The small molecule below binds the protein below.
Small molecule (SMILES): Cc1c([C@@H](C)C(=O)O)ccc2c1[nH]c1ccc(Cl)cc12

Binding-site contacts:
Ligand atom O1 contacts residue LYS88 of chain 1.A at 3.5 Å.
Ligand atom C contacts residue LYS88 of chain 1.A at 3.1 Å.
Ligand atom C3 contacts residue LYS90 of chain 1.A at 3.9 Å.
Ligand atom C11 contacts residue LYS90 of chain 1.A at 4.2 Å.
Ligand atom O1 contacts residue SER81 of chain 1.A at 4.5 Å.
Ligand atom C9 contacts residue HIS80 of chain 1.A at 4.0 Å.
Ligand atom O contacts residue LYS88 of chain 1.A at 3.9 Å.
Ligand atom C contacts residue LYS90 of chain 1.A at 4.0 Å.
Ligand atom O contacts residue SER81 of chain 1.A at 2.9 Å (h-bond).
Ligand atom C5 contacts residue LYS90 of chain 1.A at 4.0 Å.
Ligand atom C9 contacts residue LYS90 of chain 1.A at 4.1 Å.
Ligand atom C4 contacts residue LYS90 of chain 1.A at 3.8 Å.
Ligand atom C8 contacts residue GLY79 of chain 1.A at 3.9 Å.
Ligand atom C1 contacts residue SER81 of chain 1.A at 4.0 Å.
Ligand atom C contacts residue HIS80 of chain 1.A at 4.3 Å.
Ligand atom C7 contacts residue LYS90 of chain 1.A at 4.4 Å.
Ligand atom C2 contacts residue LYS88 of chain 1.A at 3.8 Å.
Ligand atom C1 contacts residue LYS90 of chain 1.A at 4.1 Å.
Ligand atom C contacts residue LEU89 of chain 1.A at 4.4 Å (hydrophobic).
Ligand atom N contacts residue LYS90 of chain 1.A at 3.7 Å.
Ligand atom C9 contacts residue GLY79 of chain 1.A at 4.0 Å.
Ligand atom C2 contacts residue SER81 of chain 1.A at 3.7 Å.
Ligand atom C9 contacts residue SER81 of chain 1.A at 4.4 Å.
Ligand atom C contacts residue SER81 of chain 1.A at 3.3 Å.
Ligand atom C6 contacts residue LYS90 of chain 1.A at 3.9 Å.
Ligand atom C8 contacts residue HIS80 of chain 1.A at 4.2 Å.

Sequence of chain 1.A:
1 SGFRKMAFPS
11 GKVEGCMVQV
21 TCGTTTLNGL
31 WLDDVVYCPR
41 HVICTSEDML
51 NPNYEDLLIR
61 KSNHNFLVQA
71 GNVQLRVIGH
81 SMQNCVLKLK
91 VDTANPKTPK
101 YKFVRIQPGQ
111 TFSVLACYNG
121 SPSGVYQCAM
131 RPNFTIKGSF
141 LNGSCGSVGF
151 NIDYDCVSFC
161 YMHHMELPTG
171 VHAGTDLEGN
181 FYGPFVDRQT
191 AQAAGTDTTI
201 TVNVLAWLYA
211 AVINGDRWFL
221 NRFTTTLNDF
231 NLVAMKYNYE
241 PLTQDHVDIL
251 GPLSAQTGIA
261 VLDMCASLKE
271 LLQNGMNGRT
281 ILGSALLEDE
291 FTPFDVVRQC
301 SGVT